Sequence of chain 1.D:
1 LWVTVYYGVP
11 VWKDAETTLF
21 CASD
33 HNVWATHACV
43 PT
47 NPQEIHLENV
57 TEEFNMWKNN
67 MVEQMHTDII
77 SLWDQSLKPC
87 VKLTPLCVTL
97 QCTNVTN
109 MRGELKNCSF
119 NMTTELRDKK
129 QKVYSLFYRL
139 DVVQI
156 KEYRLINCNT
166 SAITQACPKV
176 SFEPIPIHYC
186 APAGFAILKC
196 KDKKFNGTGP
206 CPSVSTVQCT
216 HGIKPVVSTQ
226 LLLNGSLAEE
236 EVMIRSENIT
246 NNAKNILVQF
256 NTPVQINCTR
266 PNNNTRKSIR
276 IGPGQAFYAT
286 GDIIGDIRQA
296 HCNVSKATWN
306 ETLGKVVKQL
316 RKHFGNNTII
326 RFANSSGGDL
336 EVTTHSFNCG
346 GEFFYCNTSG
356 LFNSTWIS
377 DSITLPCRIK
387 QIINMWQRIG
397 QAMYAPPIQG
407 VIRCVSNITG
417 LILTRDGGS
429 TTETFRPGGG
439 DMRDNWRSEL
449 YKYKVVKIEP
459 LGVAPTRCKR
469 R

The small molecule below binds the protein below.
Small molecule (SMILES): CC(=O)N[C@@H]1[C@@H](O)[C@H](O)[C@@H](CO)O[C@H]1O

Binding-site contacts:
Ligand atom C8 contacts residue ASN100 of chain 1.D at 3.8 Å.
Ligand atom C6 contacts residue ASN100 of chain 1.D at 4.4 Å.
Ligand atom C3 contacts residue ASN100 of chain 1.D at 3.8 Å.
Ligand atom C7 contacts residue ASN100 of chain 1.D at 3.5 Å.
Ligand atom C4 contacts residue ASN100 of chain 1.D at 4.2 Å.
Ligand atom N2 contacts residue ASN100 of chain 1.D at 2.9 Å (h-bond).
Ligand atom N2 contacts residue ASN103 of chain 1.D at 3.9 Å.
Ligand atom C2 contacts residue ASN100 of chain 1.D at 2.5 Å.
Ligand atom C2 contacts residue ASN103 of chain 1.D at 4.5 Å.
Ligand atom C5 contacts residue ASN100 of chain 1.D at 3.7 Å.
Ligand atom O7 contacts residue ASN100 of chain 1.D at 4.4 Å.
Ligand atom C1 contacts residue ASN100 of chain 1.D at 1.4 Å.
Ligand atom O5 contacts residue ASN100 of chain 1.D at 2.4 Å (h-bond).